Sequence of chain 1.B:
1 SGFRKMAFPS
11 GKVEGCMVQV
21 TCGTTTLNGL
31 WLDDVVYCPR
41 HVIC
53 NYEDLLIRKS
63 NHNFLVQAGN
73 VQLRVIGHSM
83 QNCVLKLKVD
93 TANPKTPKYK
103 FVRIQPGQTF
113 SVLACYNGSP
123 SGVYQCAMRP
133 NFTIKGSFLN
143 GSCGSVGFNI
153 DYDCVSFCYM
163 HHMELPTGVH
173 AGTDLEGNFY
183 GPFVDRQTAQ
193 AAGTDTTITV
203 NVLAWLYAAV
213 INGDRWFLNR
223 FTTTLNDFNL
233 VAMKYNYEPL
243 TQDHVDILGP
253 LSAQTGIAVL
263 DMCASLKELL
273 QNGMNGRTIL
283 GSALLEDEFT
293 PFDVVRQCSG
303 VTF

Binding-site contacts:
Ligand atom N1 contacts residue SER144 of chain 1.A at 3.7 Å.
Ligand atom C1 contacts residue DMS1 of chain 1.E at 3.7 Å.
Ligand atom O contacts residue GLU166 of chain 1.A at 3.3 Å (salt-bridge).
Ligand atom C10 contacts residue ASN142 of chain 1.A at 4.0 Å.
Ligand atom C10 contacts residue LEU141 of chain 1.A at 3.7 Å (hydrophobic).
Ligand atom CL contacts residue MET49 of chain 1.A at 4.0 Å.
Ligand atom C9 contacts residue PHE140 of chain 1.A at 3.4 Å (hydrophobic).
Ligand atom CL contacts residue HIS41 of chain 1.A at 3.6 Å.
Ligand atom C10 contacts residue PHE140 of chain 1.A at 3.9 Å (hydrophobic).
Ligand atom C9 contacts residue HIS163 of chain 1.A at 4.0 Å.
Ligand atom C contacts residue MET165 of chain 1.A at 3.6 Å (hydrophobic).
Ligand atom C8 contacts residue HIS163 of chain 1.A at 3.2 Å.
Ligand atom N2 contacts residue PHE140 of chain 1.A at 3.6 Å (h-bond).
Ligand atom N contacts residue CYS145 of chain 1.A at 3.6 Å.
Ligand atom N2 contacts residue LEU141 of chain 1.A at 3.7 Å.
Ligand atom C15 contacts residue MET165 of chain 1.A at 3.6 Å (hydrophobic).
Ligand atom CL contacts residue HIS164 of chain 1.A at 3.9 Å.
Ligand atom C10 contacts residue GLU166 of chain 1.A at 3.9 Å.
Ligand atom C2 contacts residue GLN189 of chain 1.A at 3.3 Å.
Ligand atom C12 contacts residue ASN142 of chain 1.A at 3.9 Å.
Ligand atom C2 contacts residue DMS1 of chain 1.E at 3.6 Å.
Ligand atom C9 contacts residue LEU141 of chain 1.A at 3.8 Å (hydrophobic).
Ligand atom N1 contacts residue GLU166 of chain 1.A at 3.9 Å.
Ligand atom C8 contacts residue CYS145 of chain 1.A at 3.8 Å (hydrophobic).
Ligand atom C13 contacts residue ASN142 of chain 1.A at 3.9 Å.
Ligand atom C contacts residue MET49 of chain 1.A at 3.6 Å (hydrophobic).
Ligand atom C9 contacts residue GLU166 of chain 1.A at 3.6 Å.
Ligand atom N2 contacts residue GLU166 of chain 1.A at 3.5 Å (salt-bridge).
Ligand atom C1 contacts residue MET49 of chain 1.A at 3.3 Å (hydrophobic).
Ligand atom C8 contacts residue GLU166 of chain 1.A at 3.9 Å.
Ligand atom O contacts residue MET165 of chain 1.A at 3.6 Å.
Ligand atom C15 contacts residue HIS41 of chain 1.A at 3.6 Å.
Ligand atom N1 contacts residue HIS163 of chain 1.A at 2.8 Å (h-bond).
Ligand atom C2 contacts residue MET49 of chain 1.A at 3.9 Å (hydrophobic).
Ligand atom CL contacts residue ASP187 of chain 1.A at 3.4 Å.
Ligand atom C15 contacts residue HIS164 of chain 1.A at 3.2 Å.
Ligand atom C11 contacts residue ASN142 of chain 1.A at 3.8 Å.
Ligand atom CL contacts residue MET165 of chain 1.A at 3.5 Å.
Ligand atom N1 contacts residue PHE140 of chain 1.A at 3.8 Å.
Ligand atom N2 contacts residue ASN142 of chain 1.A at 3.8 Å.

Sequence of chain 1.A:
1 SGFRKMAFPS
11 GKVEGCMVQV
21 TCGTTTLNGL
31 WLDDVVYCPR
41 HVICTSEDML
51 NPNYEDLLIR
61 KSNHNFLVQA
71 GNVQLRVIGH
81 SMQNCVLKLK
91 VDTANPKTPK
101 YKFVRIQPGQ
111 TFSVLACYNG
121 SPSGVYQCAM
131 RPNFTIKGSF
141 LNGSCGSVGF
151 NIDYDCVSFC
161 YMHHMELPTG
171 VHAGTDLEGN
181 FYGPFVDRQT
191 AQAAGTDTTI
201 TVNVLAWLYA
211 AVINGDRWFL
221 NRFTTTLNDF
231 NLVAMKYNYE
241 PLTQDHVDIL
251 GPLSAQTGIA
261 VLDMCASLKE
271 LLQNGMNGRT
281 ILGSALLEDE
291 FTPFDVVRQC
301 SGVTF

The protein below binds the small molecule below.
Small molecule (SMILES): O=C(Cc1cccc(Cl)c1)Nc1cncc2ncccc12